Sequence of chain 1.A:
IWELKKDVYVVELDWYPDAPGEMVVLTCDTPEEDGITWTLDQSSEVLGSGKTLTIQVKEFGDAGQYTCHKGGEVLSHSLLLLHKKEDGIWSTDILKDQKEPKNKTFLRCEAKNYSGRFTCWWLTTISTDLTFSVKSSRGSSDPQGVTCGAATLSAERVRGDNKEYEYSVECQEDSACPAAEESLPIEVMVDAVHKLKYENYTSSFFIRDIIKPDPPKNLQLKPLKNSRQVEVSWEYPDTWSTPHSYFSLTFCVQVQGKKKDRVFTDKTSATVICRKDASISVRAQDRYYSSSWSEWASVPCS

The small molecule below binds the protein below.
Small molecule (SMILES): CC(=O)N[C@H]1[C@H](O[C@H]2[C@H](O)[C@@H](NC(C)=O)CO[C@@H]2CO)O[C@H](CO)[C@@H](O[C@@H]2O[C@H](CO)[C@@H](O)[C@H](O[C@H]3O[C@H](CO)[C@@H](O)[C@H](O)[C@@H]3O)[C@@H]2O)[C@@H]1O

Binding-site contacts:
Ligand atom C4 contacts residue ASN200 of chain 1.A at 4.1 Å.
Ligand atom C7 contacts residue ASP191 of chain 1.A at 4.3 Å.
Ligand atom C4 contacts residue TRP2 of chain 1.A at 4.3 Å (hydrophobic).
Ligand atom C2 contacts residue ASN200 of chain 1.A at 2.4 Å.
Ligand atom O6 contacts residue TRP2 of chain 1.A at 3.8 Å.
Ligand atom C6 contacts residue TRP2 of chain 1.A at 3.7 Å (hydrophobic).
Ligand atom C5 contacts residue ASN200 of chain 1.A at 3.6 Å.
Ligand atom N2 contacts residue GLU12 of chain 1.A at 3.2 Å (salt-bridge).
Ligand atom O7 contacts residue ASP191 of chain 1.A at 3.4 Å (salt-bridge).
Ligand atom O6 contacts residue GLU3 of chain 1.A at 3.4 Å (salt-bridge).
Ligand atom C3 contacts residue GLU12 of chain 1.A at 3.9 Å.
Ligand atom C7 contacts residue GLU12 of chain 1.A at 4.0 Å.
Ligand atom C6 contacts residue TRP90 of chain 1.A at 4.3 Å (hydrophobic).
Ligand atom C6 contacts residue HIS83 of chain 1.A at 3.5 Å.
Ligand atom C1 contacts residue ASN200 of chain 1.A at 1.4 Å.
Ligand atom N2 contacts residue ASN200 of chain 1.A at 3.0 Å (h-bond).
Ligand atom O6 contacts residue TRP2 of chain 1.A at 4.3 Å.
Ligand atom C1 contacts residue TRP2 of chain 1.A at 4.4 Å (hydrophobic).
Ligand atom C6 contacts residue TRP2 of chain 1.A at 3.8 Å (hydrophobic).
Ligand atom O5 contacts residue ASN200 of chain 1.A at 2.3 Å (h-bond).
Ligand atom O2 contacts residue TRP2 of chain 1.A at 4.2 Å.
Ligand atom O6 contacts residue HIS83 of chain 1.A at 3.0 Å (h-bond).
Ligand atom O4 contacts residue TRP2 of chain 1.A at 4.0 Å.
Ligand atom C6 contacts residue GLU3 of chain 1.A at 3.7 Å.
Ligand atom O5 contacts residue TRP2 of chain 1.A at 4.3 Å.
Ligand atom C8 contacts residue TRP90 of chain 1.A at 3.7 Å (hydrophobic).
Ligand atom O5 contacts residue HIS83 of chain 1.A at 3.8 Å.
Ligand atom C8 contacts residue LYS135 of chain 1.A at 4.2 Å.
Ligand atom C5 contacts residue TRP2 of chain 1.A at 3.7 Å (hydrophobic).
Ligand atom O7 contacts residue TYR198 of chain 1.A at 3.5 Å (h-bond).
Ligand atom O7 contacts residue ASN200 of chain 1.A at 2.8 Å (h-bond).
Ligand atom C7 contacts residue ASN200 of chain 1.A at 3.1 Å.
Ligand atom C8 contacts residue MET189 of chain 1.A at 3.7 Å (hydrophobic).
Ligand atom C2 contacts residue GLU12 of chain 1.A at 4.0 Å.
Ligand atom C3 contacts residue ASN200 of chain 1.A at 3.7 Å.
Ligand atom C1 contacts residue GLU12 of chain 1.A at 4.3 Å.
Ligand atom C5 contacts residue HIS83 of chain 1.A at 4.4 Å.
Ligand atom O6 contacts residue GLU12 of chain 1.A at 4.2 Å.
Ligand atom C6 contacts residue ASN200 of chain 1.A at 4.4 Å.
Ligand atom C8 contacts residue GLU12 of chain 1.A at 4.0 Å.